The protein below binds the small molecule below.
Small molecule (SMILES): CN(N=O)c1ccc(O)c(O)c1

Sequence of chain 1.A:
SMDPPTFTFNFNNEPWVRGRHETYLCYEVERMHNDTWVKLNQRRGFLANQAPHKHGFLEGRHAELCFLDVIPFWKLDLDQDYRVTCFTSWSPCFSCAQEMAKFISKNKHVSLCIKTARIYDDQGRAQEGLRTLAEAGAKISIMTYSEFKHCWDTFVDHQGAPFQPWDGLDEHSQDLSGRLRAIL

Binding-site contacts:
Ligand atom C10 contacts residue LYS157 of chain 1.A at 3.6 Å.
Ligand atom O5 contacts residue THR103 of chain 1.A at 3.9 Å.
Ligand atom C5 contacts residue CYS131 of chain 1.A at 2.7 Å (hydrophobic).
Ligand atom N2 contacts residue ARG101 of chain 1.A at 4.1 Å.
Ligand atom C7 contacts residue ARG101 of chain 1.A at 3.6 Å.
Ligand atom C9 contacts residue ARG101 of chain 1.A at 3.8 Å.
Ligand atom O5 contacts residue LYS133 of chain 1.A at 3.5 Å (salt-bridge).
Ligand atom O3 contacts residue CYS131 of chain 1.A at 4.1 Å.
Ligand atom N3 contacts residue CYS131 of chain 1.A at 2.9 Å (h-bond).
Ligand atom C4 contacts residue LYS157 of chain 1.A at 4.2 Å.
Ligand atom C8 contacts residue LYS157 of chain 1.A at 4.1 Å.
Ligand atom C7 contacts residue LYS133 of chain 1.A at 3.8 Å.
Ligand atom C6 contacts residue THR103 of chain 1.A at 4.2 Å.
Ligand atom C9 contacts residue LYS157 of chain 1.A at 3.7 Å.
Ligand atom O5 contacts residue ARG101 of chain 1.A at 4.1 Å.
Ligand atom C5 contacts residue ARG101 of chain 1.A at 3.9 Å.
Ligand atom N2 contacts residue CYS131 of chain 1.A at 3.2 Å (h-bond).
Ligand atom N3 contacts residue ARG101 of chain 1.A at 4.3 Å.
Ligand atom N3 contacts residue LYS157 of chain 1.A at 3.8 Å.
Ligand atom C6 contacts residue CYS131 of chain 1.A at 4.0 Å (hydrophobic).
Ligand atom C5 contacts residue LYS133 of chain 1.A at 3.7 Å.
Ligand atom O4 contacts residue ARG101 of chain 1.A at 3.7 Å.
Ligand atom O4 contacts residue LYS133 of chain 1.A at 4.0 Å.
Ligand atom C8 contacts residue CYS131 of chain 1.A at 4.1 Å (hydrophobic).
Ligand atom N2 contacts residue LYS157 of chain 1.A at 3.4 Å.
Ligand atom C9 contacts residue CYS131 of chain 1.A at 2.9 Å (hydrophobic).
Ligand atom C6 contacts residue ARG101 of chain 1.A at 3.9 Å.
Ligand atom O3 contacts residue LYS157 of chain 1.A at 3.8 Å.
Ligand atom C5 contacts residue THR103 of chain 1.A at 3.5 Å.
Ligand atom C6 contacts residue LYS133 of chain 1.A at 3.5 Å.
Ligand atom C4 contacts residue ARG101 of chain 1.A at 3.8 Å.
Ligand atom C4 contacts residue CYS131 of chain 1.A at 1.7 Å (hydrophobic).
Ligand atom C8 contacts residue ARG101 of chain 1.A at 3.5 Å.